Sequence of chain 21.C:
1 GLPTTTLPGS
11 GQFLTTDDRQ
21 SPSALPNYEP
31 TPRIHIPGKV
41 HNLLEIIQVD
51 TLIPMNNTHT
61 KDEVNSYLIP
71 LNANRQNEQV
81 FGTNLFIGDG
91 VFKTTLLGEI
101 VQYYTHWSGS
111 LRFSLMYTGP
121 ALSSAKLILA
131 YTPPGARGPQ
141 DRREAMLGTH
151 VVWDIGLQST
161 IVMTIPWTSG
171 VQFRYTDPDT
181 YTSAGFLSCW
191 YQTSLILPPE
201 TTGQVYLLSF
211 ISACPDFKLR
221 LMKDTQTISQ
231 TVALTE

Sequence of chain 25.A:
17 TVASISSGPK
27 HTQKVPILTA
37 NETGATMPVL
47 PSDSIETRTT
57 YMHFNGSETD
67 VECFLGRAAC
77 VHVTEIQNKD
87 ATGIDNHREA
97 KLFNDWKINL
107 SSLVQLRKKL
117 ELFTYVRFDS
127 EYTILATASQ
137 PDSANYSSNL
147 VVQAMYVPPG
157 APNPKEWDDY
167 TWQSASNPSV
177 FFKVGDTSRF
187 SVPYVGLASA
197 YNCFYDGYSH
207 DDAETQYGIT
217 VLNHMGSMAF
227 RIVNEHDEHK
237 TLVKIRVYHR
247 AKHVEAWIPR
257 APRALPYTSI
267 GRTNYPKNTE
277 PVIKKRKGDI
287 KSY

Binding-site contacts:
Ligand atom C1C contacts residue LEU106 of chain 25.A at 3.6 Å (hydrophobic).
Ligand atom C5A contacts residue VAL176 of chain 25.A at 3.8 Å (hydrophobic).
Ligand atom C3 contacts residue ASN219 of chain 25.A at 3.9 Å.
Ligand atom C2C contacts residue TYR197 of chain 25.A at 3.8 Å (hydrophobic).
Ligand atom C1B contacts residue VAL188 of chain 25.A at 3.7 Å (hydrophobic).
Ligand atom C4 contacts residue LEU106 of chain 25.A at 3.6 Å (hydrophobic).
Ligand atom CM1 contacts residue SER175 of chain 25.A at 3.9 Å.
Ligand atom C4 contacts residue TYR197 of chain 25.A at 3.9 Å (hydrophobic).
Ligand atom C4C contacts residue VAL191 of chain 25.A at 3.3 Å (hydrophobic).
Ligand atom C5 contacts residue LEU106 of chain 25.A at 3.8 Å (hydrophobic).
Ligand atom C2A contacts residue PHE186 of chain 25.A at 3.6 Å (hydrophobic).
Ligand atom C4C contacts residue TYR197 of chain 25.A at 4.0 Å (hydrophobic).
Ligand atom N2 contacts residue ASN219 of chain 25.A at 3.0 Å (h-bond).
Ligand atom C5C contacts residue VAL191 of chain 25.A at 3.7 Å (hydrophobic).
Ligand atom CM1 contacts residue LEU14 of chain 21.C at 3.3 Å (hydrophobic).
Ligand atom CM1 contacts residue VAL176 of chain 25.A at 3.4 Å (hydrophobic).
Ligand atom C6B contacts residue ILE104 of chain 25.A at 3.6 Å (hydrophobic).
Ligand atom O1A contacts residue PHE186 of chain 25.A at 3.2 Å.
Ligand atom C3C contacts residue TYR128 of chain 25.A at 3.3 Å (hydrophobic).
Ligand atom N3A contacts residue PRO174 of chain 25.A at 3.9 Å.
Ligand atom C4A contacts residue PRO174 of chain 25.A at 3.4 Å (hydrophobic).
Ligand atom N3A contacts residue TYR152 of chain 25.A at 3.6 Å.
Ligand atom C5B contacts residue PHE186 of chain 25.A at 3.9 Å (hydrophobic).
Ligand atom CM1 contacts residue PRO174 of chain 25.A at 3.8 Å (hydrophobic).
Ligand atom C2B contacts residue VAL188 of chain 25.A at 3.3 Å (hydrophobic).
Ligand atom C4B contacts residue PHE186 of chain 25.A at 3.9 Å (hydrophobic).
Ligand atom O1B contacts residue TYR128 of chain 25.A at 3.4 Å (h-bond).
Ligand atom C4B contacts residue TYR152 of chain 25.A at 4.0 Å (hydrophobic).
Ligand atom C6B contacts residue MET224 of chain 25.A at 3.6 Å (hydrophobic).
Ligand atom C3B contacts residue TYR152 of chain 25.A at 3.6 Å (hydrophobic).
Ligand atom C1B contacts residue TYR128 of chain 25.A at 3.7 Å (hydrophobic).
Ligand atom O1 contacts residue ASN219 of chain 25.A at 3.9 Å.
Ligand atom C5A contacts residue PHE186 of chain 25.A at 3.7 Å (hydrophobic).
Ligand atom N3A contacts residue ALA24 of chain 25.C at 3.9 Å.
Ligand atom C5B contacts residue MET224 of chain 25.A at 3.2 Å (hydrophobic).
Ligand atom C2A contacts residue TYR152 of chain 25.A at 3.8 Å (hydrophobic).
Ligand atom C4 contacts residue PHE124 of chain 25.A at 3.9 Å (hydrophobic).
Ligand atom C6B contacts residue TYR128 of chain 25.A at 3.4 Å (hydrophobic).
Ligand atom C3B contacts residue VAL188 of chain 25.A at 3.5 Å (hydrophobic).
Ligand atom C1B contacts residue ILE104 of chain 25.A at 4.0 Å (hydrophobic).

This small molecule binds to this protein.
Small molecule (SMILES): Cc1cc(CCCCCOc2ccc(C3=N[C@@H](C)CO3)cc2)on1

Sequence of chain 25.C:
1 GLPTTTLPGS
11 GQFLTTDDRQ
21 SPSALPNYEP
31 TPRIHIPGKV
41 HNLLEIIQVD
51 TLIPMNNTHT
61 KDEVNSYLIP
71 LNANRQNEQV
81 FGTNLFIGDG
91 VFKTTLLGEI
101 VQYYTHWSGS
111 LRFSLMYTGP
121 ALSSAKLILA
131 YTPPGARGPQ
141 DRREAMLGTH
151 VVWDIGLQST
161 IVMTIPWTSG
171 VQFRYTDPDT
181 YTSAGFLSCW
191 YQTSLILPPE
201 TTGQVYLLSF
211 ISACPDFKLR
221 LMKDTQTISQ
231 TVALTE